Binding-site contacts:
Ligand atom N8 contacts residue TYR302 of chain 2.A at 3.7 Å.
Ligand atom C3 contacts residue PRO279 of chain 2.A at 4.2 Å (hydrophobic).
Ligand atom C1 contacts residue PRO279 of chain 2.A at 3.7 Å (hydrophobic).
Ligand atom N6 contacts residue PRO279 of chain 2.A at 3.7 Å.
Ligand atom C1 contacts residue GLU306 of chain 2.A at 3.4 Å.
Ligand atom C7 contacts residue PHE298 of chain 2.A at 4.0 Å (hydrophobic).
Ligand atom C4 contacts residue VAL281 of chain 2.A at 3.9 Å (hydrophobic).
Ligand atom C11 contacts residue VAL281 of chain 2.A at 4.4 Å (hydrophobic).
Ligand atom C7 contacts residue PRO279 of chain 2.A at 4.4 Å (hydrophobic).
Ligand atom N8 contacts residue GLU306 of chain 2.A at 2.7 Å (salt-bridge).
Ligand atom C4 contacts residue PRO279 of chain 2.A at 4.5 Å (hydrophobic).
Ligand atom C1 contacts residue TRP301 of chain 2.A at 3.7 Å (hydrophobic).
Ligand atom C9 contacts residue GLU306 of chain 2.A at 3.7 Å.
Ligand atom N8 contacts residue HEM1 of chain 2.C at 3.3 Å.
Ligand atom C4 contacts residue HEM1 of chain 2.C at 4.1 Å.
Ligand atom C2 contacts residue PRO279 of chain 2.A at 4.0 Å (hydrophobic).
Ligand atom N8 contacts residue PRO279 of chain 2.A at 3.9 Å.
Ligand atom C10 contacts residue PRO279 of chain 2.A at 4.2 Å (hydrophobic).
Ligand atom C9 contacts residue HEM1 of chain 2.C at 3.6 Å.
Ligand atom C10 contacts residue GLU306 of chain 2.A at 3.9 Å.
Ligand atom C7 contacts residue GLY300 of chain 2.A at 3.8 Å.
Ligand atom C7 contacts residue HEM1 of chain 2.C at 3.0 Å.
Ligand atom C5 contacts residue GLU306 of chain 2.A at 3.6 Å.
Ligand atom N6 contacts residue HEM1 of chain 2.C at 4.0 Å.
Ligand atom C10 contacts residue GLN192 of chain 2.A at 4.1 Å.
Ligand atom C5 contacts residue PRO279 of chain 2.A at 4.1 Å (hydrophobic).
Ligand atom C11 contacts residue ALA280 of chain 2.A at 3.8 Å (hydrophobic).
Ligand atom C2 contacts residue HEM1 of chain 2.C at 3.2 Å.
Ligand atom C3 contacts residue GLY300 of chain 2.A at 4.4 Å.
Ligand atom C2 contacts residue GLY300 of chain 2.A at 4.3 Å.
Ligand atom C3 contacts residue HEM1 of chain 2.C at 3.7 Å.
Ligand atom C7 contacts residue ASN299 of chain 2.A at 4.1 Å.
Ligand atom N8 contacts residue TRP301 of chain 2.A at 2.7 Å (h-bond).
Ligand atom N8 contacts residue MET303 of chain 2.A at 4.1 Å.
Ligand atom C2 contacts residue TRP301 of chain 2.A at 3.9 Å (hydrophobic).
Ligand atom C11 contacts residue GLN192 of chain 2.A at 3.4 Å.
Ligand atom C11 contacts residue PRO279 of chain 2.A at 3.8 Å (hydrophobic).
Ligand atom C5 contacts residue HEM1 of chain 2.C at 4.1 Å.
Ligand atom N6 contacts residue GLU306 of chain 2.A at 2.6 Å (salt-bridge).
Ligand atom C1 contacts residue HEM1 of chain 2.C at 3.6 Å.

A protein and the small-molecule ligand that binds it are described below.
Small molecule (SMILES): CCCc1cc(C)cc(N)n1

Sequence of chain 2.A:
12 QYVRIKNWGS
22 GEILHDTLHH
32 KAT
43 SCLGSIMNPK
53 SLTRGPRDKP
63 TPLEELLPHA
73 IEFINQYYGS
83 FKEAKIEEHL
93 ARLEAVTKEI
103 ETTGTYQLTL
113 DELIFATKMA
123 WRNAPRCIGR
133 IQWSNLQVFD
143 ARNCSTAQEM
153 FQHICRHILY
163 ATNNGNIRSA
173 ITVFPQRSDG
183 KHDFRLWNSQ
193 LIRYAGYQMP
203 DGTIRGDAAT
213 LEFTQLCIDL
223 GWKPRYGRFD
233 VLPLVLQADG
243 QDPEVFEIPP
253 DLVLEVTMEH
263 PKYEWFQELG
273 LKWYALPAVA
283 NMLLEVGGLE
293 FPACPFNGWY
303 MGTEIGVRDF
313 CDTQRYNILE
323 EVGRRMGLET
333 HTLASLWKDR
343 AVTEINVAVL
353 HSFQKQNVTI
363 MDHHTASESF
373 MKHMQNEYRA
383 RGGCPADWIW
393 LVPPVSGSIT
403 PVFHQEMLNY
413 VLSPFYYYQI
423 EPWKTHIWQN